Binding-site contacts:
Ligand atom C5 contacts residue ASN110 of chain 1.E at 3.6 Å.
Ligand atom O7 contacts residue ASN110 of chain 1.E at 3.5 Å (h-bond).
Ligand atom C7 contacts residue SER111 of chain 1.E at 4.2 Å.
Ligand atom O7 contacts residue HIS114 of chain 1.E at 3.6 Å.
Ligand atom C3 contacts residue SER112 of chain 1.E at 3.9 Å.
Ligand atom C2 contacts residue ASN110 of chain 1.E at 2.5 Å.
Ligand atom N2 contacts residue SER112 of chain 1.E at 3.3 Å (h-bond).
Ligand atom C8 contacts residue SER111 of chain 1.E at 3.2 Å.
Ligand atom C1 contacts residue HIS114 of chain 1.E at 3.9 Å.
Ligand atom C4 contacts residue ASN110 of chain 1.E at 4.2 Å.
Ligand atom C5 contacts residue SER112 of chain 1.E at 4.4 Å.
Ligand atom C6 contacts residue HIS114 of chain 1.E at 3.6 Å.
Ligand atom N2 contacts residue ASN110 of chain 1.E at 2.9 Å (h-bond).
Ligand atom O5 contacts residue ASN110 of chain 1.E at 2.3 Å (h-bond).
Ligand atom O5 contacts residue SER112 of chain 1.E at 4.2 Å.
Ligand atom C7 contacts residue ASN110 of chain 1.E at 3.4 Å.
Ligand atom C5 contacts residue HIS114 of chain 1.E at 3.3 Å.
Ligand atom O5 contacts residue HIS114 of chain 1.E at 3.6 Å.
Ligand atom C3 contacts residue ASN110 of chain 1.E at 3.8 Å.
Ligand atom O4 contacts residue HIS114 of chain 1.E at 4.3 Å.
Ligand atom C7 contacts residue HIS114 of chain 1.E at 4.0 Å.
Ligand atom C7 contacts residue SER112 of chain 1.E at 4.4 Å.
Ligand atom C1 contacts residue ASN110 of chain 1.E at 1.4 Å.
Ligand atom C1 contacts residue SER112 of chain 1.E at 3.2 Å.
Ligand atom C8 contacts residue HIS114 of chain 1.E at 4.0 Å.
Ligand atom C2 contacts residue SER112 of chain 1.E at 3.6 Å.

The small molecule below binds the protein below.
Small molecule (SMILES): CC(=O)N[C@H]1[C@H](O[C@H]2[C@H](O)[C@@H](NC(C)=O)CO[C@@H]2CO)O[C@H](CO)[C@@H](O[C@@H]2O[C@H](CO)[C@@H](O)[C@H](O)[C@@H]2O)[C@@H]1O

Sequence of chain 1.E:
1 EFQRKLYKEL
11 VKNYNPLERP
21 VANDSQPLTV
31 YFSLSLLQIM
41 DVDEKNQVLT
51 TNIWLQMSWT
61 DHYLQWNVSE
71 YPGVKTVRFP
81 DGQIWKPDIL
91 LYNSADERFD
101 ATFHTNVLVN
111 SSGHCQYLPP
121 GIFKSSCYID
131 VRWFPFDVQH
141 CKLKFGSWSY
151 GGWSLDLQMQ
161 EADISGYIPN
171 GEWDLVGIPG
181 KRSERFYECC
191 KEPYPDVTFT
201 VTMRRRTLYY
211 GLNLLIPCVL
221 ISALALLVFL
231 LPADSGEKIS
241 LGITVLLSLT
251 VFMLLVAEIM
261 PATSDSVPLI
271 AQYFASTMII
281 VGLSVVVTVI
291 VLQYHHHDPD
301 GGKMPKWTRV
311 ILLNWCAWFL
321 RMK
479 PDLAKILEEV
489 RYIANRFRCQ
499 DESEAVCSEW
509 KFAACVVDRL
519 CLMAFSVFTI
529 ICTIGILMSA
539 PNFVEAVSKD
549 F